Binding-site contacts:
Ligand atom C7 contacts residue NAG5 of chain 1.XA at 3.7 Å.
Ligand atom N2 contacts residue BMA3 of chain 1.XA at 2.5 Å (h-bond).
Ligand atom C8 contacts residue MAN4 of chain 1.XA at 3.8 Å.
Ligand atom C4 contacts residue NAG1 of chain 1.VB at 3.2 Å.
Ligand atom C5 contacts residue BMA3 of chain 1.XA at 4.3 Å.
Ligand atom C1 contacts residue BMA3 of chain 1.XA at 3.0 Å.
Ligand atom C1 contacts residue BMA3 of chain 1.XA at 3.5 Å.
Ligand atom C3 contacts residue NAG5 of chain 1.XA at 3.4 Å.
Ligand atom C4 contacts residue NAG5 of chain 1.XA at 3.2 Å.
Ligand atom N2 contacts residue NAG5 of chain 1.XA at 4.0 Å.
Ligand atom C5 contacts residue NAG5 of chain 1.XA at 3.7 Å.
Ligand atom O2 contacts residue BMA3 of chain 1.XA at 3.0 Å (h-bond).
Ligand atom C2 contacts residue NAG5 of chain 1.XA at 3.5 Å.
Ligand atom N2 contacts residue MAN4 of chain 1.XA at 3.7 Å.
Ligand atom C7 contacts residue BMA3 of chain 1.XA at 2.8 Å.
Ligand atom C5 contacts residue NAG1 of chain 1.VB at 2.9 Å.
Ligand atom O4 contacts residue NAG1 of chain 1.VB at 2.5 Å (h-bond).
Ligand atom C2 contacts residue MAN4 of chain 1.XA at 3.9 Å.
Ligand atom C1 contacts residue NAG1 of chain 1.VB at 4.4 Å.
Ligand atom C2 contacts residue BMA3 of chain 1.XA at 3.7 Å.
Ligand atom C6 contacts residue NAG5 of chain 1.XA at 3.0 Å.
Ligand atom C8 contacts residue BMA3 of chain 1.XA at 3.0 Å.
Ligand atom O7 contacts residue NAG5 of chain 1.XA at 2.7 Å.
Ligand atom O6 contacts residue NAG1 of chain 1.VB at 3.0 Å.
Ligand atom C2 contacts residue BMA3 of chain 1.XA at 3.3 Å.
Ligand atom O7 contacts residue BMA3 of chain 1.XA at 3.6 Å.
Ligand atom O5 contacts residue NAG1 of chain 1.VB at 3.3 Å (h-bond).
Ligand atom C6 contacts residue NAG1 of chain 1.VB at 3.5 Å.
Ligand atom O4 contacts residue NAG5 of chain 1.XA at 3.7 Å.
Ligand atom C3 contacts residue MAN4 of chain 1.XA at 4.2 Å.
Ligand atom C7 contacts residue MAN4 of chain 1.XA at 3.1 Å.
Ligand atom O3 contacts residue MAN4 of chain 1.XA at 3.5 Å (h-bond).
Ligand atom O7 contacts residue MAN4 of chain 1.XA at 2.2 Å (h-bond).
Ligand atom O5 contacts residue BMA3 of chain 1.XA at 2.9 Å.
Ligand atom O6 contacts residue NAG5 of chain 1.XA at 3.5 Å.
Ligand atom O3 contacts residue NAG5 of chain 1.XA at 2.8 Å.
Ligand atom O3 contacts residue NAG1 of chain 1.VB at 4.1 Å.

The small molecule below binds the protein below.
Small molecule (SMILES): CC(=O)N[C@H]1[C@H](O[C@@H]2CO[C@H](CO)[C@@H](O)[C@@H]2O)O[C@H](CO)[C@@H](O)[C@@H]1O